A small-molecule ligand and the protein it binds are described below.
Small molecule (SMILES): CC(=O)N[C@@H]1[C@@H](O)[C@H](O)[C@@H](CO)O[C@H]1O

Binding-site contacts:
Ligand atom C4 contacts residue ASN61 of chain 1.D at 4.2 Å.
Ligand atom C1 contacts residue ASN61 of chain 1.D at 1.4 Å.
Ligand atom N2 contacts residue ASN61 of chain 1.D at 2.9 Å (h-bond).
Ligand atom C8 contacts residue ASN61 of chain 1.D at 4.2 Å.
Ligand atom C7 contacts residue ASN61 of chain 1.D at 3.4 Å.
Ligand atom O5 contacts residue ASN61 of chain 1.D at 2.4 Å (h-bond).
Ligand atom C2 contacts residue ASN61 of chain 1.D at 2.5 Å.
Ligand atom O6 contacts residue TYR28 of chain 1.D at 4.2 Å.
Ligand atom O7 contacts residue ASN61 of chain 1.D at 3.5 Å (h-bond).
Ligand atom C3 contacts residue ASN61 of chain 1.D at 3.8 Å.
Ligand atom O5 contacts residue TYR28 of chain 1.D at 4.2 Å.
Ligand atom C5 contacts residue ASN61 of chain 1.D at 3.7 Å.

Sequence of chain 1.D:
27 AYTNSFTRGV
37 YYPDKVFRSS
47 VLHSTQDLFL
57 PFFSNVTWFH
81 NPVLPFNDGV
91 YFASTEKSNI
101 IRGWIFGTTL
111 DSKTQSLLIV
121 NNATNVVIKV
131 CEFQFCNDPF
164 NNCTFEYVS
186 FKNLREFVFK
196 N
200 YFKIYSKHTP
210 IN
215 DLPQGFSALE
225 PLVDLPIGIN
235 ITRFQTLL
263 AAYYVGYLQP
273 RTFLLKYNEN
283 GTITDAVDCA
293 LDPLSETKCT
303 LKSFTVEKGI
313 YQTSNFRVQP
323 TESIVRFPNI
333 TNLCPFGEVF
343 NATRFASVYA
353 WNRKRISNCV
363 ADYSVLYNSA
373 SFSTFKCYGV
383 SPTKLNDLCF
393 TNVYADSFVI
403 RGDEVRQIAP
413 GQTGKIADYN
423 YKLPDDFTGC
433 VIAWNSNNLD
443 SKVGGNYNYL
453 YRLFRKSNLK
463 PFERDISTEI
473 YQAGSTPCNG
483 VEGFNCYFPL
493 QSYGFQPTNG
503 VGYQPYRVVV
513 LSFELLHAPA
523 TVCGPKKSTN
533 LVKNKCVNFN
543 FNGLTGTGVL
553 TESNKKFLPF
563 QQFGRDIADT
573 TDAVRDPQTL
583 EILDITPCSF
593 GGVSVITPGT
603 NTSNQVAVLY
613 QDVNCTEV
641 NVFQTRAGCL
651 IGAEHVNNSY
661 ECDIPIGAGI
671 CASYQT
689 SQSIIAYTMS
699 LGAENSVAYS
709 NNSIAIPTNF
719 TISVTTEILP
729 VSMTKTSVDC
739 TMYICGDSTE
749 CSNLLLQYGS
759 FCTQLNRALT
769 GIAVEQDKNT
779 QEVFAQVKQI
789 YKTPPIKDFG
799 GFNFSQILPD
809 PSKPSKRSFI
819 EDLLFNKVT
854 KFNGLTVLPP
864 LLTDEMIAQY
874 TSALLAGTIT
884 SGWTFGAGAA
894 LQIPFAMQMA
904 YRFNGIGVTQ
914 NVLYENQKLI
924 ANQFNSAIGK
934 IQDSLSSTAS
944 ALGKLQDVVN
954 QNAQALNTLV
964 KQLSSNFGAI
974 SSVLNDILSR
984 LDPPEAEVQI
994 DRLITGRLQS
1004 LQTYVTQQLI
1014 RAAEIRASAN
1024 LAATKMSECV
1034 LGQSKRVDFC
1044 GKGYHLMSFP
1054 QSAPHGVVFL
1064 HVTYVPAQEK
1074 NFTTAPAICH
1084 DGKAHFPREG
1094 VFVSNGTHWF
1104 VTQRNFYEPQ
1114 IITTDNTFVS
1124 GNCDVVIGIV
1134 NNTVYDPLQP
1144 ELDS